Binding-site contacts:
Ligand atom C1 contacts residue HIS293 of chain 1.A at 3.4 Å.
Ligand atom C4 contacts residue ASN295 of chain 1.A at 4.2 Å.
Ligand atom C1 contacts residue ASN295 of chain 1.A at 1.4 Å.
Ligand atom C5 contacts residue HIS293 of chain 1.A at 4.5 Å.
Ligand atom C2 contacts residue HIS293 of chain 1.A at 3.9 Å.
Ligand atom O5 contacts residue THR371 of chain 1.A at 4.5 Å.
Ligand atom C8 contacts residue ARG402 of chain 1.A at 4.2 Å.
Ligand atom C5 contacts residue ASN295 of chain 1.A at 3.6 Å.
Ligand atom O5 contacts residue ASN295 of chain 1.A at 2.4 Å (h-bond).
Ligand atom C5 contacts residue VAL373 of chain 1.A at 4.4 Å (hydrophobic).
Ligand atom O5 contacts residue HIS293 of chain 1.A at 4.3 Å.
Ligand atom N2 contacts residue ASN295 of chain 1.A at 2.9 Å (h-bond).
Ligand atom O6 contacts residue THR371 of chain 1.A at 4.1 Å.
Ligand atom O7 contacts residue ASN259 of chain 1.A at 4.0 Å.
Ligand atom O5 contacts residue VAL373 of chain 1.A at 4.3 Å.
Ligand atom O7 contacts residue ASN295 of chain 1.A at 3.0 Å (h-bond).
Ligand atom O6 contacts residue VAL373 of chain 1.A at 3.7 Å.
Ligand atom C2 contacts residue ASN295 of chain 1.A at 2.5 Å.
Ligand atom C8 contacts residue ASN295 of chain 1.A at 4.3 Å.
Ligand atom C7 contacts residue ASN295 of chain 1.A at 3.1 Å.
Ligand atom C3 contacts residue HIS293 of chain 1.A at 4.1 Å.
Ligand atom C6 contacts residue VAL373 of chain 1.A at 4.2 Å (hydrophobic).
Ligand atom O6 contacts residue ASN295 of chain 1.A at 4.0 Å.
Ligand atom N2 contacts residue HIS293 of chain 1.A at 3.7 Å.
Ligand atom C8 contacts residue ASN259 of chain 1.A at 4.3 Å.
Ligand atom C3 contacts residue ASN295 of chain 1.A at 3.8 Å.
Ligand atom C8 contacts residue THR261 of chain 1.A at 3.8 Å.

Sequence of chain 1.A:
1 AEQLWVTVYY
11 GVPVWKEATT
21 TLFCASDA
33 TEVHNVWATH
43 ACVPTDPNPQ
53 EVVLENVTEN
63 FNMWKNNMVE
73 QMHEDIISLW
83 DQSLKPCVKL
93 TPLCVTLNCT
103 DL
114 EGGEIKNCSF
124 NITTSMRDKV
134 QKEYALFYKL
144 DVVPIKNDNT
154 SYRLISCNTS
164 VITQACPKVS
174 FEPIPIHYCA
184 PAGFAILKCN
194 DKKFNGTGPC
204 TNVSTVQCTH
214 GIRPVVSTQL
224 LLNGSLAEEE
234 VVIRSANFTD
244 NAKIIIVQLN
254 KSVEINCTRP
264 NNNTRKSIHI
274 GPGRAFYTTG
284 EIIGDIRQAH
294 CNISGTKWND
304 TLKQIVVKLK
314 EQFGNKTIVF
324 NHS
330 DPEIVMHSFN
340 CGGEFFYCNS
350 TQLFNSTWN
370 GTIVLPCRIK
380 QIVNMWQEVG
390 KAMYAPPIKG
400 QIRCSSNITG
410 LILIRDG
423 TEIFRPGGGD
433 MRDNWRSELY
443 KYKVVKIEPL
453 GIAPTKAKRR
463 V

This small molecule binds to this protein.
Small molecule (SMILES): CC(=O)N[C@@H]1[C@@H](O)[C@H](O)[C@@H](CO)O[C@H]1O